A protein and the small-molecule ligand that binds it are described below.
Small molecule (SMILES): CC(=O)N[C@@H]1[C@@H](O)[C@H](O)[C@@H](CO)O[C@H]1O

Binding-site contacts:
Ligand atom N2 contacts residue ASN279 of chain 1.A at 2.9 Å (h-bond).
Ligand atom O7 contacts residue ASN277 of chain 1.A at 2.4 Å (h-bond).
Ligand atom C2 contacts residue ASN279 of chain 1.A at 2.5 Å.
Ligand atom C7 contacts residue ASN279 of chain 1.A at 3.7 Å.
Ligand atom O7 contacts residue GLU278 of chain 1.A at 4.1 Å.
Ligand atom C1 contacts residue ASN279 of chain 1.A at 1.4 Å.
Ligand atom C7 contacts residue GLU278 of chain 1.A at 4.0 Å.
Ligand atom C1 contacts residue GLU278 of chain 1.A at 3.4 Å.
Ligand atom C3 contacts residue GLU278 of chain 1.A at 3.8 Å.
Ligand atom C8 contacts residue ASN277 of chain 1.A at 4.3 Å.
Ligand atom N2 contacts residue GLU278 of chain 1.A at 2.9 Å (salt-bridge).
Ligand atom C2 contacts residue GLU278 of chain 1.A at 3.5 Å.
Ligand atom C5 contacts residue ASN279 of chain 1.A at 3.7 Å.
Ligand atom C3 contacts residue ASN279 of chain 1.A at 3.8 Å.
Ligand atom C4 contacts residue ASN279 of chain 1.A at 4.2 Å.
Ligand atom C8 contacts residue ASN279 of chain 1.A at 4.1 Å.
Ligand atom O5 contacts residue ASN279 of chain 1.A at 2.4 Å (h-bond).
Ligand atom C7 contacts residue ASN277 of chain 1.A at 3.2 Å.
Ligand atom N2 contacts residue ASN277 of chain 1.A at 3.8 Å.

Sequence of chain 1.A:
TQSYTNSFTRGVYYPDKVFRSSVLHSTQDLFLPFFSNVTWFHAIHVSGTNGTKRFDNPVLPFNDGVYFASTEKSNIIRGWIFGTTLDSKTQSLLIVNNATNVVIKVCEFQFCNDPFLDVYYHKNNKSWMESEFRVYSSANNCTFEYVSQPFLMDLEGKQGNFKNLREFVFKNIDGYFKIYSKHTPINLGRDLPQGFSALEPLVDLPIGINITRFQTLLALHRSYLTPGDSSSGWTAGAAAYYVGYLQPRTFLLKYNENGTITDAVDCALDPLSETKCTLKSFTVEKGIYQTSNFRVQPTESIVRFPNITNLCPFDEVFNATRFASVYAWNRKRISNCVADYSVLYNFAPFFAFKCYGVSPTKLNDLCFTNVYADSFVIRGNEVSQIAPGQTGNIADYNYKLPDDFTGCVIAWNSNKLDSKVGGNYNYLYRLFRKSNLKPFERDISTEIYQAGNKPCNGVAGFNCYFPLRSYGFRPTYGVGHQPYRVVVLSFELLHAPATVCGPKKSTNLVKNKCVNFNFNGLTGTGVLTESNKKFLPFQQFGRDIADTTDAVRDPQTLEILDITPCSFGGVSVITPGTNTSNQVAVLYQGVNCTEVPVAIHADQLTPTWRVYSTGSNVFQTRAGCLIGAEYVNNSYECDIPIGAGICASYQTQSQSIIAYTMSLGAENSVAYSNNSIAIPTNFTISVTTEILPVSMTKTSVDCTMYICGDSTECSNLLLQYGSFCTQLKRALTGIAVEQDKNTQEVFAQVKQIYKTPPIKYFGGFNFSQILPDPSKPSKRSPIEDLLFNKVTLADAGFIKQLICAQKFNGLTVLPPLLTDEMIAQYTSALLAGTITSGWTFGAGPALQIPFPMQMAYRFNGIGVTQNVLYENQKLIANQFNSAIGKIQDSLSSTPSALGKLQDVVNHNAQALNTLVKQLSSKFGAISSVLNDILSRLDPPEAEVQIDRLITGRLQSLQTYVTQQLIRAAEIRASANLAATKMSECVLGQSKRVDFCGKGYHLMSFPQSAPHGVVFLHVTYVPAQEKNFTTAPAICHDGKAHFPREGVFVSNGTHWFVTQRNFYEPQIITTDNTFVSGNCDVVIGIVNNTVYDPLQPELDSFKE